Binding-site contacts:
Ligand atom C3 contacts residue ASN550 of chain 2.A at 3.7 Å.
Ligand atom O5 contacts residue ASP484 of chain 2.A at 4.4 Å.
Ligand atom N2 contacts residue HIS548 of chain 2.A at 3.8 Å.
Ligand atom C5 contacts residue ASN550 of chain 2.A at 3.7 Å.
Ligand atom C2 contacts residue ASN550 of chain 2.A at 2.3 Å.
Ligand atom N2 contacts residue ASP484 of chain 2.A at 2.8 Å (salt-bridge).
Ligand atom C6 contacts residue ALA568 of chain 2.A at 3.6 Å (hydrophobic).
Ligand atom O3 contacts residue ASP484 of chain 2.A at 4.1 Å.
Ligand atom C8 contacts residue ASP484 of chain 2.A at 4.1 Å.
Ligand atom C3 contacts residue ASP484 of chain 2.A at 3.5 Å.
Ligand atom O5 contacts residue ARG576 of chain 2.A at 3.6 Å (salt-bridge).
Ligand atom C6 contacts residue ARG576 of chain 2.A at 4.0 Å.
Ligand atom C7 contacts residue HIS548 of chain 2.A at 4.2 Å.
Ligand atom O5 contacts residue PHE569 of chain 2.A at 4.3 Å.
Ligand atom C1 contacts residue ASP484 of chain 2.A at 3.5 Å.
Ligand atom O5 contacts residue ASN550 of chain 2.A at 2.4 Å (h-bond).
Ligand atom O7 contacts residue ASN550 of chain 2.A at 3.3 Å (h-bond).
Ligand atom C8 contacts residue HIS548 of chain 2.A at 3.9 Å.
Ligand atom C7 contacts residue ASP484 of chain 2.A at 3.9 Å.
Ligand atom C1 contacts residue ARG576 of chain 2.A at 3.8 Å.
Ligand atom C4 contacts residue ASN550 of chain 2.A at 4.2 Å.
Ligand atom C7 contacts residue ASN550 of chain 2.A at 3.3 Å.
Ligand atom O6 contacts residue PHE569 of chain 2.A at 4.4 Å.
Ligand atom C1 contacts residue ASN550 of chain 2.A at 1.4 Å.
Ligand atom N2 contacts residue ASN550 of chain 2.A at 2.7 Å (h-bond).
Ligand atom C2 contacts residue ASP484 of chain 2.A at 3.5 Å.
Ligand atom C5 contacts residue ARG576 of chain 2.A at 3.8 Å.
Ligand atom O6 contacts residue ALA568 of chain 2.A at 3.6 Å.

Sequence of chain 2.A:
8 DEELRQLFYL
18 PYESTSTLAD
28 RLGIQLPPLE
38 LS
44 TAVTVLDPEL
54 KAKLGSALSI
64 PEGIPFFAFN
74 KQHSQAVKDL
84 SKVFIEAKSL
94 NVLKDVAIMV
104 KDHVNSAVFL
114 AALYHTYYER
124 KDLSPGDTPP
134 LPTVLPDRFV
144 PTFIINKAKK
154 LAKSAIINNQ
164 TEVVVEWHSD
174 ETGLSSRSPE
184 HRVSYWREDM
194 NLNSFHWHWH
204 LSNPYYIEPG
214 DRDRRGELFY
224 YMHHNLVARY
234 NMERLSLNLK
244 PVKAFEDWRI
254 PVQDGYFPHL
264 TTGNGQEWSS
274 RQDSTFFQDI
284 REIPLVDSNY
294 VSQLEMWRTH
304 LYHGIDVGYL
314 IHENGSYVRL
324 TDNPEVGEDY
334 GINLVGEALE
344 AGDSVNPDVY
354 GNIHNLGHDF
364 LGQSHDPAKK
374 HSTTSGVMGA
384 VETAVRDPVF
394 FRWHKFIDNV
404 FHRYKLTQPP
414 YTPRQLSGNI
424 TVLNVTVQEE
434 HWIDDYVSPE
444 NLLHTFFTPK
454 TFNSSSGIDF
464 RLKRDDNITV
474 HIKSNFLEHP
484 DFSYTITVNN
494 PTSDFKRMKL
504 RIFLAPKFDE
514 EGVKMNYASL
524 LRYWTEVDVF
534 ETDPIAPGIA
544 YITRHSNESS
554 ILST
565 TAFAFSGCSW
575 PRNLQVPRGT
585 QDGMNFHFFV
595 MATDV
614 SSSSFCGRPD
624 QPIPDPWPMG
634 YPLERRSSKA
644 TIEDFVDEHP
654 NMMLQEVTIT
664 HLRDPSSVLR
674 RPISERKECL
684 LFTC

This small molecule binds to this protein.
Small molecule (SMILES): CC(=O)N[C@@H]1[C@@H](O)[C@H](O)[C@@H](CO)O[C@H]1O